Binding-site contacts:
Ligand atom C3B contacts residue PHE186 of chain 50.A at 3.9 Å (hydrophobic).
Ligand atom C3 contacts residue LEU106 of chain 50.A at 3.8 Å (hydrophobic).
Ligand atom N3A contacts residue ALA24 of chain 50.C at 3.8 Å.
Ligand atom CL1 contacts residue TYR152 of chain 50.A at 3.9 Å.
Ligand atom O1A contacts residue PHE186 of chain 50.A at 3.4 Å.
Ligand atom C5A contacts residue VAL176 of chain 50.A at 3.5 Å (hydrophobic).
Ligand atom C6B contacts residue TYR152 of chain 50.A at 3.9 Å (hydrophobic).
Ligand atom CL2 contacts residue ILE104 of chain 50.A at 3.5 Å.
Ligand atom C2A contacts residue PHE186 of chain 50.A at 3.8 Å (hydrophobic).
Ligand atom CL2 contacts residue MET224 of chain 50.A at 3.4 Å.
Ligand atom C31 contacts residue LEU106 of chain 50.A at 4.0 Å (hydrophobic).
Ligand atom C1B contacts residue VAL188 of chain 50.A at 4.0 Å (hydrophobic).
Ligand atom C4 contacts residue LEU106 of chain 50.A at 3.9 Å (hydrophobic).
Ligand atom C4B contacts residue TYR152 of chain 50.A at 3.6 Å (hydrophobic).
Ligand atom O1B contacts residue VAL188 of chain 50.A at 3.7 Å.
Ligand atom O1 contacts residue ILE104 of chain 50.A at 3.4 Å.
Ligand atom C4A contacts residue SER175 of chain 50.A at 3.7 Å.
Ligand atom C1C contacts residue TYR128 of chain 50.A at 3.3 Å (hydrophobic).
Ligand atom N3A contacts residue TYR152 of chain 50.A at 4.0 Å.
Ligand atom C2B contacts residue MET224 of chain 50.A at 4.0 Å (hydrophobic).
Ligand atom C5 contacts residue TYR128 of chain 50.A at 3.8 Å (hydrophobic).
Ligand atom O1A contacts residue MET224 of chain 50.A at 3.5 Å (h-bond).
Ligand atom C4A contacts residue ALA150 of chain 50.A at 4.0 Å (hydrophobic).
Ligand atom C3B contacts residue MET224 of chain 50.A at 3.6 Å (hydrophobic).
Ligand atom CL1 contacts residue LEU25 of chain 50.C at 3.7 Å.
Ligand atom C2A contacts residue TYR152 of chain 50.A at 3.8 Å (hydrophobic).
Ligand atom C2B contacts residue TYR128 of chain 50.A at 3.9 Å (hydrophobic).
Ligand atom C4A contacts residue PRO174 of chain 50.A at 3.0 Å (hydrophobic).
Ligand atom N2 contacts residue MET221 of chain 50.A at 3.5 Å (h-bond).
Ligand atom C3C contacts residue TYR152 of chain 50.A at 3.8 Å (hydrophobic).
Ligand atom C5A contacts residue PHE186 of chain 50.A at 4.0 Å (hydrophobic).
Ligand atom O1 contacts residue MET221 of chain 50.A at 3.5 Å (h-bond).
Ligand atom CL2 contacts residue TYR128 of chain 50.A at 3.2 Å.
Ligand atom N3A contacts residue PRO174 of chain 50.A at 3.3 Å (h-bond).
Ligand atom C3C contacts residue ILE104 of chain 50.A at 3.7 Å (hydrophobic).
Ligand atom C4B contacts residue PHE186 of chain 50.A at 3.9 Å (hydrophobic).
Ligand atom CL1 contacts residue VAL188 of chain 50.A at 3.7 Å.
Ligand atom C2C contacts residue VAL191 of chain 50.A at 4.0 Å (hydrophobic).
Ligand atom C5B contacts residue TYR152 of chain 50.A at 3.7 Å (hydrophobic).
Ligand atom C5A contacts residue ALA150 of chain 50.A at 3.5 Å (hydrophobic).

Sequence of chain 50.C:
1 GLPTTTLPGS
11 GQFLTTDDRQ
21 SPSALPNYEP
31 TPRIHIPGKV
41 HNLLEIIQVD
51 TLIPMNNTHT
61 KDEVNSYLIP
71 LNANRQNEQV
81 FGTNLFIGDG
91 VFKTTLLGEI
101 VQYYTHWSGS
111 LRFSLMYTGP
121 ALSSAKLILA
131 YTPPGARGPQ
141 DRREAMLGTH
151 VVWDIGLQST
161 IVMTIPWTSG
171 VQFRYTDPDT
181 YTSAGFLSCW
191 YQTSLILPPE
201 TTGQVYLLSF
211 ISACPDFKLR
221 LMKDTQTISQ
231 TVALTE

Sequence of chain 50.A:
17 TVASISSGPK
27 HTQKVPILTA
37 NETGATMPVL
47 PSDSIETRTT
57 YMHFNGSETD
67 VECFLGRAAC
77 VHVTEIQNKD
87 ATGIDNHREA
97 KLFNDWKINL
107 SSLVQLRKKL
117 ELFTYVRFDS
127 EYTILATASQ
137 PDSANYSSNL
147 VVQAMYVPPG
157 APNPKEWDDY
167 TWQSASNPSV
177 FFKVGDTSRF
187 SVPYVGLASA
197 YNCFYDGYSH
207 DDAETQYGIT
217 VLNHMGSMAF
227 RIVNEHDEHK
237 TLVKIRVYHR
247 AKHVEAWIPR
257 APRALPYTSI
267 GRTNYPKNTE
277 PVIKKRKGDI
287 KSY

Sequence of chain 46.C:
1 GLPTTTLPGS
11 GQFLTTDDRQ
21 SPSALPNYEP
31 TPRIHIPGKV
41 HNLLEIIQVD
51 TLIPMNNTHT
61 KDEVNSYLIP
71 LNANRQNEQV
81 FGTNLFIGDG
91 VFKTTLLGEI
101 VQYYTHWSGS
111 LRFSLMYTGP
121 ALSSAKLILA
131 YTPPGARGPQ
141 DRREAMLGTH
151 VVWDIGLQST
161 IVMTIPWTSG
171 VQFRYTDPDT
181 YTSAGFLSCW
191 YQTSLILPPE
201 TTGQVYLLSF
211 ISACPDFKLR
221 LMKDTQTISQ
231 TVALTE

The small molecule below binds the protein below.
Small molecule (SMILES): Cc1cc(CCCOc2c(Cl)cc(C3=NCCO3)cc2Cl)on1